The small molecule below binds the protein below.
Small molecule (SMILES): OC[C@@H]1O[C@@](CO)(O[C@H]2O[C@H](CO)[C@@H](O)[C@@H](O)[C@@H]2O)[C@@H](O)[C@@H]1O

Binding-site contacts:
Ligand atom O3 contacts residue PRO308 of chain 1.B at 3.4 Å.
Ligand atom O3 contacts residue TYR332 of chain 1.A at 3.0 Å (h-bond).
Ligand atom C4 contacts residue LYS15 of chain 1.B at 4.3 Å.
Ligand atom O6 contacts residue PRO18 of chain 1.B at 4.2 Å.
Ligand atom C3 contacts residue GLU307 of chain 1.B at 3.7 Å.
Ligand atom O5 contacts residue LYS15 of chain 1.B at 3.7 Å.
Ligand atom O2 contacts residue PRO308 of chain 1.B at 3.6 Å.
Ligand atom O3 contacts residue GLU307 of chain 1.B at 2.5 Å (salt-bridge).
Ligand atom C1 contacts residue VAL13 of chain 1.B at 4.3 Å (hydrophobic).
Ligand atom C6 contacts residue PRO16 of chain 1.B at 4.0 Å (hydrophobic).
Ligand atom C2 contacts residue VAL13 of chain 1.B at 3.4 Å (hydrophobic).
Ligand atom O4 contacts residue LEU299 of chain 1.A at 4.0 Å.
Ligand atom O6 contacts residue PRO298 of chain 1.A at 3.5 Å.
Ligand atom C6 contacts residue LYS15 of chain 1.B at 3.9 Å.
Ligand atom C5 contacts residue LYS15 of chain 1.B at 4.3 Å.
Ligand atom O4 contacts residue GLU307 of chain 1.B at 3.5 Å (salt-bridge).
Ligand atom C3 contacts residue LYS15 of chain 1.B at 4.0 Å.
Ligand atom C4 contacts residue GLU307 of chain 1.B at 4.1 Å.
Ligand atom O3 contacts residue GLU331 of chain 1.A at 4.0 Å.
Ligand atom O3 contacts residue ASP333 of chain 1.A at 4.5 Å.
Ligand atom C3 contacts residue TYR332 of chain 1.A at 4.3 Å (hydrophobic).
Ligand atom C1 contacts residue VAL13 of chain 1.B at 3.9 Å (hydrophobic).
Ligand atom O6 contacts residue LYS15 of chain 1.B at 4.3 Å.
Ligand atom C3 contacts residue VAL13 of chain 1.B at 4.2 Å (hydrophobic).
Ligand atom O2 contacts residue VAL13 of chain 1.B at 2.7 Å (h-bond).
Ligand atom O6 contacts residue PRO298 of chain 1.A at 3.8 Å.
Ligand atom C6 contacts residue PRO298 of chain 1.A at 3.8 Å (hydrophobic).
Ligand atom C6 contacts residue PRO18 of chain 1.B at 4.2 Å (hydrophobic).
Ligand atom C3 contacts residue GLU331 of chain 1.A at 3.9 Å.
Ligand atom C3 contacts residue PRO308 of chain 1.B at 4.5 Å (hydrophobic).
Ligand atom O1 contacts residue GLU331 of chain 1.A at 4.3 Å.
Ligand atom O4 contacts residue PRO300 of chain 1.A at 3.9 Å.
Ligand atom O4 contacts residue TYR332 of chain 1.A at 3.4 Å.
Ligand atom C4 contacts residue TYR332 of chain 1.A at 4.4 Å (hydrophobic).

Sequence of chain 1.B:
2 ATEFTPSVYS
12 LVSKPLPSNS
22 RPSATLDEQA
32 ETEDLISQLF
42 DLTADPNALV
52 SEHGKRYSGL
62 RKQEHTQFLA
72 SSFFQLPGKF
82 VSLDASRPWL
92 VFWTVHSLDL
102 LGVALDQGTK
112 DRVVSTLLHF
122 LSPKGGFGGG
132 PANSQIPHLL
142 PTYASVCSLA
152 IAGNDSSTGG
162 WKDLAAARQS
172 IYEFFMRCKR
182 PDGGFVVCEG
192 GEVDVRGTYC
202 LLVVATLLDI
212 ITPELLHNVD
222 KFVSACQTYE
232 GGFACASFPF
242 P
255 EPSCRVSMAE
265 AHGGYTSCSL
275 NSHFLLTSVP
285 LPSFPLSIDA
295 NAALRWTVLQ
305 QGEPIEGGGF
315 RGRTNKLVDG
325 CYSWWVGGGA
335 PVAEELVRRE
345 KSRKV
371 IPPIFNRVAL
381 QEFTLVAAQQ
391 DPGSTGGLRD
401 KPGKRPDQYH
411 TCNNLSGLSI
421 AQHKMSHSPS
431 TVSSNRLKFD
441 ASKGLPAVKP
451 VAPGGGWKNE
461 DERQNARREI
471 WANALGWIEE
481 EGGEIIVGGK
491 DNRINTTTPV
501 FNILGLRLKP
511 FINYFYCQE

Sequence of chain 1.A:
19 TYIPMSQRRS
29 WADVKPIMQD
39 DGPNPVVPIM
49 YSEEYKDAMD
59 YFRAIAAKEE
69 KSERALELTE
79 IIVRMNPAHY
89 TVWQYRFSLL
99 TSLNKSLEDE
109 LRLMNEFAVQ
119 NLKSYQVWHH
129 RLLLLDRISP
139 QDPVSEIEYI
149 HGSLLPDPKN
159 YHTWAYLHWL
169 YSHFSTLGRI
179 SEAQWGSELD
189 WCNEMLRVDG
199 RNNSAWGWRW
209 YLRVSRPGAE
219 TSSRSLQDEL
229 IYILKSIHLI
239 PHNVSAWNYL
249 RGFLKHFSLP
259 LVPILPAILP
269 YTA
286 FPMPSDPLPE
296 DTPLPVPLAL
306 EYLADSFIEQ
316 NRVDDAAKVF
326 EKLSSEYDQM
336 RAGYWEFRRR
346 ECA